Binding-site contacts:
Ligand atom S4 contacts residue HIS117 of chain 2.C at 3.9 Å.
Ligand atom N1 contacts residue HIS94 of chain 2.C at 3.2 Å (h-bond).
Ligand atom C18 contacts residue VAL128 of chain 2.C at 3.7 Å (hydrophobic).
Ligand atom O5 contacts residue ZN1 of chain 2.K at 3.9 Å.
Ligand atom O6 contacts residue HIS92 of chain 2.C at 3.2 Å.
Ligand atom C19 contacts residue VAL128 of chain 2.C at 3.8 Å (hydrophobic).
Ligand atom O6 contacts residue TRP208 of chain 2.C at 3.9 Å.
Ligand atom C24 contacts residue VAL128 of chain 2.C at 3.9 Å (hydrophobic).
Ligand atom S4 contacts residue HIS92 of chain 2.C at 3.6 Å.
Ligand atom C10 contacts residue THR199 of chain 2.C at 3.0 Å.
Ligand atom C7 contacts residue ZN1 of chain 2.K at 3.9 Å.
Ligand atom O5 contacts residue TRP208 of chain 2.C at 3.5 Å.
Ligand atom O6 contacts residue VAL140 of chain 2.C at 3.9 Å.
Ligand atom C22 contacts residue VAL128 of chain 2.C at 3.8 Å (hydrophobic).
Ligand atom S8 contacts residue VAL119 of chain 2.C at 3.8 Å.
Ligand atom C17 contacts residue GOL1 of chain 2.M at 3.7 Å.
Ligand atom S4 contacts residue THR198 of chain 2.C at 3.9 Å.
Ligand atom N1 contacts residue HIS92 of chain 2.C at 3.5 Å (h-bond).
Ligand atom C11 contacts residue GOL1 of chain 2.M at 3.5 Å.
Ligand atom O6 contacts residue HIS117 of chain 2.C at 3.4 Å (h-bond).
Ligand atom C23 contacts residue VAL128 of chain 2.C at 3.7 Å (hydrophobic).
Ligand atom N1 contacts residue ZN1 of chain 2.K at 2.0 Å.
Ligand atom O5 contacts residue LEU197 of chain 2.C at 3.5 Å.
Ligand atom O5 contacts residue THR198 of chain 2.C at 3.3 Å (h-bond).
Ligand atom C27 contacts residue VAL128 of chain 2.C at 4.0 Å (hydrophobic).
Ligand atom C18 contacts residue LEU89 of chain 2.C at 3.9 Å (hydrophobic).
Ligand atom N1 contacts residue GLU104 of chain 2.C at 3.7 Å.
Ligand atom O6 contacts residue VAL119 of chain 2.C at 3.8 Å.
Ligand atom S4 contacts residue ZN1 of chain 2.K at 2.7 Å.
Ligand atom N1 contacts residue HIS117 of chain 2.C at 3.6 Å.
Ligand atom N1 contacts residue THR198 of chain 2.C at 2.7 Å (h-bond).
Ligand atom C12 contacts residue GOL1 of chain 2.M at 3.8 Å.
Ligand atom C11 contacts residue THR199 of chain 2.C at 3.0 Å.
Ligand atom S8 contacts residue LEU197 of chain 2.C at 3.9 Å.
Ligand atom C10 contacts residue GOL1 of chain 2.M at 3.9 Å.
Ligand atom O6 contacts residue ZN1 of chain 2.K at 2.8 Å.
Ligand atom C9 contacts residue GOL1 of chain 2.M at 3.8 Å.
Ligand atom C21 contacts residue VAL128 of chain 2.C at 3.8 Å (hydrophobic).
Ligand atom C20 contacts residue VAL128 of chain 2.C at 3.7 Å (hydrophobic).
Ligand atom N28 contacts residue VAL128 of chain 2.C at 3.8 Å.

The small molecule below binds the protein below.
Small molecule (SMILES): Cc1cc(-c2ccc(S(N)(=O)=O)s2)cnc1-c1cccc2ncccc12

Sequence of chain 2.C:
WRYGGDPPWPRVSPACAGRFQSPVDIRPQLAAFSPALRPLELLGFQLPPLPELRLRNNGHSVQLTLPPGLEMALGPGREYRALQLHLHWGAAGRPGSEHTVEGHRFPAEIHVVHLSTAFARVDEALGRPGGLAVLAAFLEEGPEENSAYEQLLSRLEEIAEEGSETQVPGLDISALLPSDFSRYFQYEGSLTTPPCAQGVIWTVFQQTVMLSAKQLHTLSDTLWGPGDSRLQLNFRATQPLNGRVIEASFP